Sequence of chain 1.C:
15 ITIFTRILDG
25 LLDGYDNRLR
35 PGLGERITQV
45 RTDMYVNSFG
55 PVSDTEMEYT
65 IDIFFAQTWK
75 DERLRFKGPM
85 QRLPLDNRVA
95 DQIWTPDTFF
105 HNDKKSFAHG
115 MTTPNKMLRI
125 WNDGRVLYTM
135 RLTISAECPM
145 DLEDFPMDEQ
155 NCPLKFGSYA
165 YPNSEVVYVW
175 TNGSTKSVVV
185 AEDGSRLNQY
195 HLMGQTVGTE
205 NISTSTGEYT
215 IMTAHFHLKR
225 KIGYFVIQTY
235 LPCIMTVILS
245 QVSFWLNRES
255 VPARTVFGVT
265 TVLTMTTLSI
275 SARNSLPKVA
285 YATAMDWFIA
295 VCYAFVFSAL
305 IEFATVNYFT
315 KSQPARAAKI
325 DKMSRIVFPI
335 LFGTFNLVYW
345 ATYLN

A protein and the small-molecule ligand that binds it are described below.
Small molecule (SMILES): CC(=O)N[C@@H]1[C@@H](O)[C@H](O)[C@@H](CO)O[C@H]1O

Binding-site contacts:
Ligand atom O5 contacts residue ASN205 of chain 1.C at 2.1 Å (h-bond).
Ligand atom C6 contacts residue VAL171 of chain 1.C at 3.5 Å (hydrophobic).
Ligand atom O6 contacts residue VAL171 of chain 1.C at 3.3 Å.
Ligand atom C3 contacts residue ASN205 of chain 1.C at 3.9 Å.
Ligand atom C5 contacts residue ASN205 of chain 1.C at 3.5 Å.
Ligand atom N2 contacts residue ASN205 of chain 1.C at 3.2 Å (h-bond).
Ligand atom C6 contacts residue ASN205 of chain 1.C at 4.3 Å.
Ligand atom O7 contacts residue GLU212 of chain 1.C at 4.0 Å.
Ligand atom C2 contacts residue ASN205 of chain 1.C at 2.6 Å.
Ligand atom C7 contacts residue ASN205 of chain 1.C at 3.2 Å.
Ligand atom C1 contacts residue ASN205 of chain 1.C at 1.5 Å.
Ligand atom C8 contacts residue ASN205 of chain 1.C at 4.5 Å.
Ligand atom O7 contacts residue ASN205 of chain 1.C at 2.6 Å (h-bond).
Ligand atom O5 contacts residue ASN167 of chain 1.C at 4.3 Å.
Ligand atom C4 contacts residue ASN205 of chain 1.C at 4.1 Å.